Sequence of chain 1.A:
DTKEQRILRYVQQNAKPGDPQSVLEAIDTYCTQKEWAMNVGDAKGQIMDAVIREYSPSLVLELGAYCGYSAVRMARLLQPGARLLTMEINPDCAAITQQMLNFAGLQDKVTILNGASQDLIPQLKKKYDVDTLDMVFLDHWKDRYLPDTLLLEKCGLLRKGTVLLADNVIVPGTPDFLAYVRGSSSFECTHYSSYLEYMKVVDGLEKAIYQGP

A protein and the small-molecule ligand that binds it are described below.
Small molecule (SMILES): O=C(NCCCCc1cc2ccncc2s1)c1cc(-c2ccc(F)cc2)cc(O)c1O

Binding-site contacts:
Ligand atom C22 contacts residue LYS144 of chain 1.A at 3.5 Å.
Ligand atom C18 contacts residue LYS144 of chain 1.A at 3.7 Å.
Ligand atom C13 contacts residue GLY117 of chain 1.A at 3.5 Å.
Ligand atom C2 contacts residue HIS142 of chain 1.A at 3.2 Å.
Ligand atom O16 contacts residue ASP141 of chain 1.A at 2.9 Å (salt-bridge).
Ligand atom C13 contacts residue SER119 of chain 1.A at 3.5 Å.
Ligand atom C24 contacts residue ASN170 of chain 1.A at 3.1 Å.
Ligand atom C9 contacts residue HIS142 of chain 1.A at 3.6 Å.
Ligand atom C3 contacts residue MET40 of chain 1.A at 3.7 Å (hydrophobic).
Ligand atom O15 contacts residue ASN170 of chain 1.A at 2.8 Å (h-bond).
Ligand atom C14 contacts residue MET89 of chain 1.A at 3.4 Å (hydrophobic).
Ligand atom C2 contacts residue ASP141 of chain 1.A at 3.5 Å.
Ligand atom C10 contacts residue HIS142 of chain 1.A at 3.7 Å.
Ligand atom C17 contacts residue ASN170 of chain 1.A at 3.5 Å.
Ligand atom C23 contacts residue ASN170 of chain 1.A at 3.2 Å.
Ligand atom O15 contacts residue ASP169 of chain 1.A at 3.3 Å (salt-bridge).
Ligand atom C17 contacts residue GLU199 of chain 1.A at 3.2 Å.
Ligand atom C4 contacts residue TRP143 of chain 1.A at 3.6 Å (hydrophobic).
Ligand atom N12 contacts residue ALA118 of chain 1.A at 3.6 Å.
Ligand atom C24 contacts residue GLU199 of chain 1.A at 3.1 Å.
Ligand atom C23 contacts residue MG1 of chain 1.B at 3.0 Å.
Ligand atom O15 contacts residue MG1 of chain 1.B at 2.1 Å.
Ligand atom N1 contacts residue ASP141 of chain 1.A at 3.7 Å.
Ligand atom O16 contacts residue MG1 of chain 1.B at 2.1 Å.
Ligand atom C27 contacts residue D1D1 of chain 1.G at 3.6 Å.
Ligand atom O16 contacts residue ASN170 of chain 1.A at 2.9 Å (h-bond).
Ligand atom S7 contacts residue TRP143 of chain 1.A at 3.3 Å.
Ligand atom N1 contacts residue LYS144 of chain 1.A at 3.3 Å (salt-bridge).
Ligand atom C10 contacts residue ILE91 of chain 1.A at 3.6 Å (hydrophobic).
Ligand atom C23 contacts residue LYS144 of chain 1.A at 3.6 Å.
Ligand atom F30 contacts residue D1D1 of chain 1.G at 3.4 Å.
Ligand atom N12 contacts residue SER119 of chain 1.A at 2.9 Å (h-bond).
Ligand atom C24 contacts residue MG1 of chain 1.B at 2.9 Å.
Ligand atom C14 contacts residue ILE91 of chain 1.A at 3.5 Å (hydrophobic).
Ligand atom O15 contacts residue GLU199 of chain 1.A at 2.4 Å (salt-bridge).
Ligand atom C18 contacts residue MET40 of chain 1.A at 3.6 Å (hydrophobic).
Ligand atom C22 contacts residue MET40 of chain 1.A at 3.5 Å (hydrophobic).
Ligand atom O16 contacts residue LYS144 of chain 1.A at 3.1 Å (salt-bridge).
Ligand atom N1 contacts residue MET40 of chain 1.A at 3.6 Å.
Ligand atom C9 contacts residue ILE91 of chain 1.A at 3.6 Å (hydrophobic).